Sequence of chain 1.A:
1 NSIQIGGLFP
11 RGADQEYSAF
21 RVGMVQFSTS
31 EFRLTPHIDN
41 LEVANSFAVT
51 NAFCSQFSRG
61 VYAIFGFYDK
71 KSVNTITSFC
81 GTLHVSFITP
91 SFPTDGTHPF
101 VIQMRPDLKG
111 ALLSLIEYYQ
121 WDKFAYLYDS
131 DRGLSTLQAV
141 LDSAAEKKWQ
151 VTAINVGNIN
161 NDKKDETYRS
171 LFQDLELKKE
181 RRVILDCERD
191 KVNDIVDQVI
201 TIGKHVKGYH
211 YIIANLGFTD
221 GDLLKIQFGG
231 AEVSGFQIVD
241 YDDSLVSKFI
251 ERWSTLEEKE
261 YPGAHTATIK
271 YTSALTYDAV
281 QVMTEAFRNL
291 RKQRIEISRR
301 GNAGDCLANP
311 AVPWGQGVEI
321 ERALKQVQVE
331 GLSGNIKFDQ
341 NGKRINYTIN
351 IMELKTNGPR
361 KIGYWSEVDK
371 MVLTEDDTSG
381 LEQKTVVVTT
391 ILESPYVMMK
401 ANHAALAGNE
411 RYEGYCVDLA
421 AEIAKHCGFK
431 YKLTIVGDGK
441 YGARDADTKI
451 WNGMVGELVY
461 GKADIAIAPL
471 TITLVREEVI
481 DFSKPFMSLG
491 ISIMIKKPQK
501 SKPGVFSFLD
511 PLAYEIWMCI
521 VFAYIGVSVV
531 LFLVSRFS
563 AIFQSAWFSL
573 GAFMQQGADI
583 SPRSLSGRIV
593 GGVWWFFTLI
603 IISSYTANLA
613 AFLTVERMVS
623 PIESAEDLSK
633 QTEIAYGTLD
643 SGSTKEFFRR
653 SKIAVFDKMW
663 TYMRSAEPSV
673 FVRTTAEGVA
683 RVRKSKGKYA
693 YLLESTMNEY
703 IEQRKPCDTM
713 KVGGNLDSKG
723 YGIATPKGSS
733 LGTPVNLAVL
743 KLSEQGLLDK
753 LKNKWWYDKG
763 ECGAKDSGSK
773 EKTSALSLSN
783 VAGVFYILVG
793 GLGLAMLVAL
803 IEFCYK

This protein binds this small molecule.
Small molecule (SMILES): CC(=O)N[C@H]1[C@H](O[C@H]2[C@H](O)[C@@H](NC(C)=O)CO[C@@H]2CO)O[C@H](CO)[C@@H](O[C@@H]2O[C@H](CO)[C@@H](O)[C@H](O)[C@@H]2O)[C@@H]1O

Binding-site contacts:
Ligand atom C6 contacts residue ASN346 of chain 1.A at 4.2 Å.
Ligand atom C7 contacts residue ASN346 of chain 1.A at 3.4 Å.
Ligand atom N2 contacts residue ASN346 of chain 1.A at 2.9 Å (h-bond).
Ligand atom O7 contacts residue GLN328 of chain 1.A at 2.9 Å (h-bond).
Ligand atom C4 contacts residue ASN346 of chain 1.A at 4.2 Å.
Ligand atom C2 contacts residue ASN346 of chain 1.A at 2.4 Å.
Ligand atom O7 contacts residue LYS337 of chain 1.A at 3.2 Å (salt-bridge).
Ligand atom C3 contacts residue ASN346 of chain 1.A at 3.8 Å.
Ligand atom C8 contacts residue LYS337 of chain 1.A at 3.4 Å.
Ligand atom C6 contacts residue ASN335 of chain 1.A at 3.9 Å.
Ligand atom O7 contacts residue ASN346 of chain 1.A at 3.5 Å (h-bond).
Ligand atom O5 contacts residue ASN335 of chain 1.A at 3.9 Å.
Ligand atom C5 contacts residue ASN346 of chain 1.A at 3.7 Å.
Ligand atom O6 contacts residue ASN346 of chain 1.A at 3.8 Å.
Ligand atom O5 contacts residue ASN346 of chain 1.A at 2.4 Å (h-bond).
Ligand atom C8 contacts residue ASN346 of chain 1.A at 4.5 Å.
Ligand atom C5 contacts residue ASN335 of chain 1.A at 4.2 Å.
Ligand atom C7 contacts residue LYS337 of chain 1.A at 3.7 Å.
Ligand atom C7 contacts residue GLN328 of chain 1.A at 3.9 Å.
Ligand atom O6 contacts residue ASN335 of chain 1.A at 2.8 Å (h-bond).
Ligand atom C4 contacts residue ASN335 of chain 1.A at 4.0 Å.
Ligand atom C6 contacts residue GLN328 of chain 1.A at 4.3 Å.
Ligand atom C1 contacts residue ASN346 of chain 1.A at 1.4 Å.